Binding-site contacts:
Ligand atom CG contacts residue THR202 of chain 1.C at 3.3 Å.
Ligand atom OXT contacts residue ARG67 of chain 1.D at 2.6 Å (salt-bridge).
Ligand atom N contacts residue TYR205 of chain 1.C at 3.7 Å.
Ligand atom OXT contacts residue THR202 of chain 1.C at 3.8 Å.
Ligand atom CG contacts residue TYR205 of chain 1.C at 3.8 Å (hydrophobic).
Ligand atom CB contacts residue TYR205 of chain 1.C at 3.8 Å (hydrophobic).
Ligand atom O contacts residue PHE200 of chain 1.C at 3.8 Å.
Ligand atom O contacts residue ARG67 of chain 1.D at 3.1 Å (salt-bridge).
Ligand atom N contacts residue GLU155 of chain 1.C at 4.1 Å.
Ligand atom CB contacts residue THR202 of chain 1.C at 3.7 Å.
Ligand atom N contacts residue TYR157 of chain 1.C at 3.3 Å (h-bond).
Ligand atom C contacts residue ARG67 of chain 1.D at 3.6 Å.
Ligand atom CG contacts residue PHE65 of chain 1.D at 4.0 Å (hydrophobic).
Ligand atom C contacts residue THR130 of chain 1.D at 3.6 Å.
Ligand atom CG contacts residue THR130 of chain 1.D at 3.5 Å.
Ligand atom CD contacts residue TYR97 of chain 1.C at 4.5 Å (hydrophobic).
Ligand atom O contacts residue PHE65 of chain 1.D at 4.1 Å.
Ligand atom O contacts residue THR202 of chain 1.C at 2.9 Å.
Ligand atom OXT contacts residue PHE65 of chain 1.D at 4.0 Å.
Ligand atom OXT contacts residue THR130 of chain 1.D at 3.1 Å.
Ligand atom N contacts residue PHE65 of chain 1.D at 4.1 Å.
Ligand atom CD contacts residue TYR205 of chain 1.C at 3.4 Å (hydrophobic).
Ligand atom C contacts residue PHE65 of chain 1.D at 4.0 Å (hydrophobic).
Ligand atom N contacts residue TYR97 of chain 1.C at 3.2 Å (h-bond).
Ligand atom CB contacts residue TYR157 of chain 1.C at 4.3 Å (hydrophobic).
Ligand atom N contacts residue SER156 of chain 1.C at 4.1 Å.
Ligand atom CD contacts residue PHE65 of chain 1.D at 4.0 Å (hydrophobic).
Ligand atom CB contacts residue PHE65 of chain 1.D at 3.5 Å (hydrophobic).
Ligand atom C contacts residue THR202 of chain 1.C at 3.1 Å.
Ligand atom CD contacts residue TYR157 of chain 1.C at 2.9 Å (hydrophobic).

A protein and the small-molecule ligand that binds it are described below.
Small molecule (SMILES): NCCCC(=O)O

Sequence of chain 1.C:
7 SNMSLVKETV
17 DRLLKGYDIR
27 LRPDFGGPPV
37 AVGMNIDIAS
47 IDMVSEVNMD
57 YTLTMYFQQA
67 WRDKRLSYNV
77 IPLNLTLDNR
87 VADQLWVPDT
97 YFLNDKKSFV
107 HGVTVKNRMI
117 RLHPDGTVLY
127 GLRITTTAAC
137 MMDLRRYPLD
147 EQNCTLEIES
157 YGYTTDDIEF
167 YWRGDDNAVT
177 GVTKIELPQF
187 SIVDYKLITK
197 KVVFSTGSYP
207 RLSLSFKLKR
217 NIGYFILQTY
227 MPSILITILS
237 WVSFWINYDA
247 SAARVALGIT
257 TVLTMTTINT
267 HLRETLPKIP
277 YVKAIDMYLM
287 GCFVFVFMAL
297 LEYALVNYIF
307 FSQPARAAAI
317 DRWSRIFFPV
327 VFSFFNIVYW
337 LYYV

Sequence of chain 1.D:
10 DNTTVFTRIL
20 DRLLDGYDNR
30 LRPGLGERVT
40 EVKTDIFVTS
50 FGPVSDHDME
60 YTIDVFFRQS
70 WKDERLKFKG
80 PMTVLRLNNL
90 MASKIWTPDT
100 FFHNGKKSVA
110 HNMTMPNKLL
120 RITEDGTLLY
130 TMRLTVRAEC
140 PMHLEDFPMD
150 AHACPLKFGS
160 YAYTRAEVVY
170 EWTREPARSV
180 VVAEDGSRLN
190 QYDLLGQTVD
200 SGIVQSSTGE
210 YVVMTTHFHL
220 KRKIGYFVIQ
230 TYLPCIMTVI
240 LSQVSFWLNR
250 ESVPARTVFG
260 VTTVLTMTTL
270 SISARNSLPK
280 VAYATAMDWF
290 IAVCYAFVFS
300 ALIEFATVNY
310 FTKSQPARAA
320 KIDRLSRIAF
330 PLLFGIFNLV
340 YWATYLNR